Binding-site contacts:
Ligand atom O26 contacts residue LYS191 of chain 1.A at 3.4 Å (salt-bridge).
Ligand atom C7 contacts residue ARG60 of chain 1.A at 3.6 Å.
Ligand atom C31 contacts residue TYR185 of chain 1.B at 3.6 Å (hydrophobic).
Ligand atom C5 contacts residue VAL40 of chain 1.B at 3.4 Å (hydrophobic).
Ligand atom S2 contacts residue PRO188 of chain 1.A at 3.6 Å.
Ligand atom CL contacts residue TRP67 of chain 1.A at 3.7 Å.
Ligand atom C28 contacts residue HIS57 of chain 1.B at 3.6 Å.
Ligand atom C21 contacts residue LEU39 of chain 1.B at 3.4 Å (hydrophobic).
Ligand atom C28 contacts residue FRX1 of chain 1.F at 3.7 Å.
Ligand atom C25 contacts residue ALA192 of chain 1.A at 3.6 Å (hydrophobic).
Ligand atom C25 contacts residue TYR185 of chain 1.B at 3.4 Å (hydrophobic).
Ligand atom C7 contacts residue LYS191 of chain 1.A at 3.7 Å.
Ligand atom C6 contacts residue ARG60 of chain 1.A at 3.4 Å.
Ligand atom O13 contacts residue FRX1 of chain 1.F at 3.4 Å (h-bond).
Ligand atom C19 contacts residue LYS191 of chain 1.A at 3.5 Å.
Ligand atom N11 contacts residue THR38 of chain 1.B at 2.8 Å (h-bond).
Ligand atom C5 contacts residue ARG60 of chain 1.A at 3.7 Å.
Ligand atom N22 contacts residue TYR185 of chain 1.B at 3.2 Å (h-bond).
Ligand atom O19 contacts residue THR38 of chain 1.B at 3.6 Å.
Ligand atom N8 contacts residue LYS191 of chain 1.A at 3.5 Å.
Ligand atom C13 contacts residue THR38 of chain 1.B at 3.6 Å.
Ligand atom C11 contacts residue FRX1 of chain 1.F at 3.4 Å.
Ligand atom C6 contacts residue THR38 of chain 1.B at 3.7 Å.
Ligand atom O25 contacts residue TYR185 of chain 1.B at 3.5 Å.
Ligand atom O25 contacts residue ARG184 of chain 1.B at 3.5 Å (salt-bridge).
Ligand atom C15 contacts residue FRX1 of chain 1.F at 2.9 Å.
Ligand atom C4 contacts residue VAL40 of chain 1.B at 3.6 Å (hydrophobic).
Ligand atom C3 contacts residue PRO188 of chain 1.A at 3.7 Å (hydrophobic).
Ligand atom N8 contacts residue ARG60 of chain 1.A at 3.6 Å.
Ligand atom O19 contacts residue LYS191 of chain 1.A at 2.5 Å (salt-bridge).
Ligand atom N8 contacts residue GLU190 of chain 1.A at 2.7 Å (salt-bridge).
Ligand atom C4 contacts residue ARG60 of chain 1.A at 3.6 Å.
Ligand atom O13 contacts residue GLU190 of chain 1.A at 3.5 Å (salt-bridge).
Ligand atom C3 contacts residue GLU190 of chain 1.A at 3.6 Å.
Ligand atom C22 contacts residue LYS191 of chain 1.A at 3.6 Å.
Ligand atom C11 contacts residue THR38 of chain 1.B at 3.8 Å.
Ligand atom N11 contacts residue FRX1 of chain 1.F at 3.3 Å (h-bond).
Ligand atom CL contacts residue ARG60 of chain 1.A at 3.5 Å.
Ligand atom C13 contacts residue FRX1 of chain 1.F at 3.4 Å.
Ligand atom C24 contacts residue TYR185 of chain 1.B at 3.3 Å (hydrophobic).

Sequence of chain 1.A:
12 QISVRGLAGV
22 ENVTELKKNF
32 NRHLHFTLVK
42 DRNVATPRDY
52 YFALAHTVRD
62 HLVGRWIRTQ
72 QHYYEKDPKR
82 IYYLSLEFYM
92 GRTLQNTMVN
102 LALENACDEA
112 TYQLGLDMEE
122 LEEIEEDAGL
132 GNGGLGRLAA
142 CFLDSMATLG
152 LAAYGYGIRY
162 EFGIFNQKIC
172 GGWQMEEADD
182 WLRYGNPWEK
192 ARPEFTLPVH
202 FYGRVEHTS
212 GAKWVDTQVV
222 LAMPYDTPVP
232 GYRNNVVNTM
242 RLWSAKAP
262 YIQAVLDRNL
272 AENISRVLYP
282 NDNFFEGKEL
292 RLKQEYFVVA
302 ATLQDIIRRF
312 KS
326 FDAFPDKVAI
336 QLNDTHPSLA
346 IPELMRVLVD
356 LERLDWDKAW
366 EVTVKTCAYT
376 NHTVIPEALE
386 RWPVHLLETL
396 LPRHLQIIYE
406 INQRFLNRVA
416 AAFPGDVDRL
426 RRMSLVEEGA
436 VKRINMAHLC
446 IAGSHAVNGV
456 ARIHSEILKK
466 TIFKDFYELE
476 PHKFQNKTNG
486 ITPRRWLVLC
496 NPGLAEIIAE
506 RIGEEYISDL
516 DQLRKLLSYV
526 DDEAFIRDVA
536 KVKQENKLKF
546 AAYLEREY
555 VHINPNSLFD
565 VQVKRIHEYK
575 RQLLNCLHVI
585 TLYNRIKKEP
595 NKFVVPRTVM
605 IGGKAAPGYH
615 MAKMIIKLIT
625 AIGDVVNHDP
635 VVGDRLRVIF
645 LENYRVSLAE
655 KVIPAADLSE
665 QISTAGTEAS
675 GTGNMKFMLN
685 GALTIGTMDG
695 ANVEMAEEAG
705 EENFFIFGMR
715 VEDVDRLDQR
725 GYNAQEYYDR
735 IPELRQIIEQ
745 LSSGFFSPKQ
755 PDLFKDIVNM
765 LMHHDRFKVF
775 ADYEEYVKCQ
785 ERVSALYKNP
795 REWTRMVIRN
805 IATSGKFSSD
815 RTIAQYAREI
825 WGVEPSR

Sequence of chain 1.B:
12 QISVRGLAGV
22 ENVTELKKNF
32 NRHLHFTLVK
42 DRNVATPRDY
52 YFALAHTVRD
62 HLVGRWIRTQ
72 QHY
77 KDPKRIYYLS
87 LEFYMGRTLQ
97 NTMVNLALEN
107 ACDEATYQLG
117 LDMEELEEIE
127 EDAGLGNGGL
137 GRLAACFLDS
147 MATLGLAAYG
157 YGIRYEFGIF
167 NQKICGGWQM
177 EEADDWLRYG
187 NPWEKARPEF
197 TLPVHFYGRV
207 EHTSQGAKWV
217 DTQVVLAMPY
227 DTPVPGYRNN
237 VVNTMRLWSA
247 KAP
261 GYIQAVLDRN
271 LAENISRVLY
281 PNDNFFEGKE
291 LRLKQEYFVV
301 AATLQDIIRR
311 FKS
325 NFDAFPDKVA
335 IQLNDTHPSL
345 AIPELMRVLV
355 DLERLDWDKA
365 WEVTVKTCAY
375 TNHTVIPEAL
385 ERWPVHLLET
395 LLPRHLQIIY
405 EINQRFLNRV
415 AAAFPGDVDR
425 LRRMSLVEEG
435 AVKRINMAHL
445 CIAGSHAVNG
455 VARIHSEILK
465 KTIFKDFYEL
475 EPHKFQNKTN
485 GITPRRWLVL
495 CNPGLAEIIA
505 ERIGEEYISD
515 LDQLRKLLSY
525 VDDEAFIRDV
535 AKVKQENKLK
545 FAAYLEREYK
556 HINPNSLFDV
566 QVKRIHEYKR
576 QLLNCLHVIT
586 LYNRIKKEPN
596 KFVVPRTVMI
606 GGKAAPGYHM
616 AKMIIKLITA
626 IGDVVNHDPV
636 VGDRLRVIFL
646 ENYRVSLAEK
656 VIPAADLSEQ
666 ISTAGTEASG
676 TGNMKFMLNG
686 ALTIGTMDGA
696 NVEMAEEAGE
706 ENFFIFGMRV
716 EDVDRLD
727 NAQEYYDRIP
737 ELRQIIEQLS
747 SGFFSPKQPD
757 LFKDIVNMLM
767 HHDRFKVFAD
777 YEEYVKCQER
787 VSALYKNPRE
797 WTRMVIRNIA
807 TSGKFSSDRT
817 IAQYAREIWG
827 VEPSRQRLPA

The small molecule below binds the protein below.
Small molecule (SMILES): O=C(CN1C(=O)[C@@H](NC(=O)c2cc3cc(Cl)sc3[nH]2)Cc2ccccc21)NCCO